This protein binds this small molecule.
Small molecule (SMILES): Cc1cccc(-c2ccc(OCCCCCN3CCN(c4ccncc4)C3=O)cc2)c1

Sequence of chain 5.A:
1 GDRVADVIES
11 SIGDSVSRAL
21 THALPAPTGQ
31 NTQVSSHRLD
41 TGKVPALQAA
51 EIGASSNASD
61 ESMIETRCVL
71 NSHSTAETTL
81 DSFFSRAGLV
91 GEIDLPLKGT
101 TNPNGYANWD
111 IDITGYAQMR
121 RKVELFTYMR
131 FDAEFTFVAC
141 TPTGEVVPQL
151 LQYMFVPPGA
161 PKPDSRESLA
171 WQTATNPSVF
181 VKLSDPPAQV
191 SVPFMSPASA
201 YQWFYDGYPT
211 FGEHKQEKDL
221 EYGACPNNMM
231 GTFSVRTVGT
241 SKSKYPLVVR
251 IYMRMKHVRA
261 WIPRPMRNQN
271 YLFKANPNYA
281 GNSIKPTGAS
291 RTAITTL

Sequence of chain 5.C:
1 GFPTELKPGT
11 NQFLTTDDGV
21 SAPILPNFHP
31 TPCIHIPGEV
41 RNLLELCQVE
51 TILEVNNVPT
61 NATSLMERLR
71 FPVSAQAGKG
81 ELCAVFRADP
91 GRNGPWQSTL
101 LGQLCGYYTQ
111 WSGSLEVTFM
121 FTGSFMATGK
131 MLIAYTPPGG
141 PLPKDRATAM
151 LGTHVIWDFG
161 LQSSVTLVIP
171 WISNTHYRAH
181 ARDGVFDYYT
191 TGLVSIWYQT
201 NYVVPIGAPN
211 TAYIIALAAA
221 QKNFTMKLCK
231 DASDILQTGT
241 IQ

Sequence of chain 1.C:
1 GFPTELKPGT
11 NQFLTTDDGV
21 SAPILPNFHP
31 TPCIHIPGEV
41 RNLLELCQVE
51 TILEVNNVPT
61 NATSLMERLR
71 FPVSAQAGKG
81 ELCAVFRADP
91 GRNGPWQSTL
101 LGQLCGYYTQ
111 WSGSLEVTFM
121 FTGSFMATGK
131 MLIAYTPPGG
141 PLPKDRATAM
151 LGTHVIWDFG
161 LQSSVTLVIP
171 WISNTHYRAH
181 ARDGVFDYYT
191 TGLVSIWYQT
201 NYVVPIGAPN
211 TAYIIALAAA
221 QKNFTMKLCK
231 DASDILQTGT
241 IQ

Binding-site contacts:
Ligand atom CAM contacts residue VAL192 of chain 5.A at 3.3 Å (hydrophobic).
Ligand atom CAI contacts residue TRP203 of chain 5.A at 3.6 Å (hydrophobic).
Ligand atom CAJ contacts residue ILE111 of chain 5.A at 3.3 Å (hydrophobic).
Ligand atom CAN contacts residue PHE155 of chain 5.A at 3.6 Å (hydrophobic).
Ligand atom CAE contacts residue ASP112 of chain 5.A at 3.7 Å.
Ligand atom NBE contacts residue TRP203 of chain 5.A at 3.2 Å.
Ligand atom CAU contacts residue ASN228 of chain 5.A at 3.6 Å.
Ligand atom CAH contacts residue ASN228 of chain 5.A at 3.2 Å.
Ligand atom CAH contacts residue GLN202 of chain 5.A at 3.7 Å.
Ligand atom CBC contacts residue TRP203 of chain 5.A at 3.2 Å (hydrophobic).
Ligand atom CAH contacts residue TRP203 of chain 5.A at 3.5 Å (hydrophobic).
Ligand atom CAM contacts residue ILE24 of chain 5.C at 3.7 Å (hydrophobic).
Ligand atom CBC contacts residue ASN228 of chain 5.A at 3.9 Å.
Ligand atom CAG contacts residue PHE233 of chain 5.A at 3.2 Å (hydrophobic).
Ligand atom CAP contacts residue ILE111 of chain 5.A at 3.8 Å (hydrophobic).
Ligand atom CAI contacts residue ASP112 of chain 5.A at 3.5 Å.
Ligand atom CAE contacts residue THR114 of chain 5.A at 3.5 Å.
Ligand atom OAB contacts residue ILE113 of chain 5.A at 3.2 Å (h-bond).
Ligand atom CAX contacts residue TRP203 of chain 5.A at 3.6 Å (hydrophobic).
Ligand atom OAB contacts residue ASP112 of chain 5.A at 3.5 Å.
Ligand atom CAY contacts residue PHE155 of chain 5.A at 3.8 Å (hydrophobic).
Ligand atom CAD contacts residue GLN202 of chain 5.A at 3.5 Å.
Ligand atom OAW contacts residue ILE111 of chain 5.A at 3.6 Å.
Ligand atom NBE contacts residue ASN228 of chain 5.A at 3.9 Å.
Ligand atom CAU contacts residue TRP203 of chain 5.A at 3.7 Å (hydrophobic).
Ligand atom CAC contacts residue PHE233 of chain 5.A at 3.1 Å (hydrophobic).
Ligand atom CAL contacts residue ILE111 of chain 5.A at 3.6 Å (hydrophobic).
Ligand atom CAA contacts residue ILE24 of chain 5.C at 3.8 Å (hydrophobic).
Ligand atom CAC contacts residue PHE137 of chain 5.A at 3.8 Å (hydrophobic).
Ligand atom CAK contacts residue MET195 of chain 5.A at 3.6 Å (hydrophobic).
Ligand atom CAI contacts residue THR114 of chain 5.A at 3.8 Å.
Ligand atom CAZ contacts residue MET195 of chain 5.A at 3.9 Å (hydrophobic).
Ligand atom CAA contacts residue PRO177 of chain 5.A at 3.8 Å (hydrophobic).
Ligand atom CAG contacts residue PHE137 of chain 5.A at 3.7 Å (hydrophobic).
Ligand atom CAR contacts residue PHE135 of chain 5.A at 3.4 Å (hydrophobic).
Ligand atom CAU contacts residue TYR201 of chain 5.A at 3.8 Å (hydrophobic).
Ligand atom CAD contacts residue ASN228 of chain 5.A at 3.5 Å.
Ligand atom CAT contacts residue TYR201 of chain 5.A at 3.5 Å (hydrophobic).
Ligand atom CAK contacts residue VAL192 of chain 5.A at 3.1 Å (hydrophobic).
Ligand atom OAW contacts residue MET195 of chain 5.A at 3.5 Å.